Binding-site contacts:
Ligand atom C8 contacts residue TYR197 of chain 1.A at 3.5 Å (hydrophobic).
Ligand atom N1 contacts residue TRP156 of chain 1.A at 4.0 Å.
Ligand atom O7 contacts residue THR126 of chain 1.B at 3.9 Å.
Ligand atom O4 contacts residue TYR204 of chain 1.A at 3.9 Å.
Ligand atom C6 contacts residue CYS200 of chain 1.A at 4.1 Å (hydrophobic).
Ligand atom O4 contacts residue CYS200 of chain 1.A at 4.2 Å.
Ligand atom C3 contacts residue TRP156 of chain 1.A at 3.3 Å (hydrophobic).
Ligand atom C5 contacts residue TRP156 of chain 1.A at 3.6 Å (hydrophobic).
Ligand atom C10 contacts residue TRP156 of chain 1.A at 3.7 Å (hydrophobic).
Ligand atom C9 contacts residue TYR197 of chain 1.A at 4.3 Å (hydrophobic).
Ligand atom C5 contacts residue TYR204 of chain 1.A at 4.0 Å (hydrophobic).
Ligand atom O4 contacts residue TRP156 of chain 1.A at 3.4 Å (h-bond).
Ligand atom C10 contacts residue TYR100 of chain 1.A at 3.8 Å (hydrophobic).
Ligand atom N1 contacts residue TYR197 of chain 1.A at 4.5 Å.
Ligand atom C8 contacts residue TRP62 of chain 1.B at 3.7 Å (hydrophobic).
Ligand atom O7 contacts residue THR157 of chain 1.A at 3.5 Å.
Ligand atom C2 contacts residue TRP156 of chain 1.A at 4.0 Å (hydrophobic).
Ligand atom C9 contacts residue TRP156 of chain 1.A at 3.6 Å (hydrophobic).
Ligand atom C2 contacts residue THR126 of chain 1.B at 4.2 Å.
Ligand atom C9 contacts residue CYS199 of chain 1.A at 4.5 Å (hydrophobic).
Ligand atom O7 contacts residue TRP156 of chain 1.A at 3.7 Å.
Ligand atom C5 contacts residue THR157 of chain 1.A at 4.2 Å.
Ligand atom C9 contacts residue TYR204 of chain 1.A at 3.4 Å (hydrophobic).
Ligand atom C6 contacts residue TYR204 of chain 1.A at 3.2 Å (hydrophobic).
Ligand atom C3 contacts residue THR126 of chain 1.B at 4.0 Å.
Ligand atom O4 contacts residue THR126 of chain 1.B at 4.2 Å.
Ligand atom C5 contacts residue THR126 of chain 1.B at 4.1 Å.
Ligand atom C8 contacts residue CYS199 of chain 1.A at 4.3 Å (hydrophobic).
Ligand atom C6 contacts residue TRP156 of chain 1.A at 4.5 Å (hydrophobic).

Sequence of chain 1.B:
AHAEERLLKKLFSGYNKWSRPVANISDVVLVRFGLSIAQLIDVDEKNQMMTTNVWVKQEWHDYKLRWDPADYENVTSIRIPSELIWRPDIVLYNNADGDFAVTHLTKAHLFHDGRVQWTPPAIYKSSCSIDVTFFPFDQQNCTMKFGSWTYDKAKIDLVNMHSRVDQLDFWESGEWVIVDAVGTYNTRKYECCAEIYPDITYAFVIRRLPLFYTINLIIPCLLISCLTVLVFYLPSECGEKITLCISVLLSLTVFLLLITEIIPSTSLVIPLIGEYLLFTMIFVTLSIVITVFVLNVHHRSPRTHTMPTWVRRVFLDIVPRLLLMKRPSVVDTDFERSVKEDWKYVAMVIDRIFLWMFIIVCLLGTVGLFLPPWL

Sequence of chain 1.A:
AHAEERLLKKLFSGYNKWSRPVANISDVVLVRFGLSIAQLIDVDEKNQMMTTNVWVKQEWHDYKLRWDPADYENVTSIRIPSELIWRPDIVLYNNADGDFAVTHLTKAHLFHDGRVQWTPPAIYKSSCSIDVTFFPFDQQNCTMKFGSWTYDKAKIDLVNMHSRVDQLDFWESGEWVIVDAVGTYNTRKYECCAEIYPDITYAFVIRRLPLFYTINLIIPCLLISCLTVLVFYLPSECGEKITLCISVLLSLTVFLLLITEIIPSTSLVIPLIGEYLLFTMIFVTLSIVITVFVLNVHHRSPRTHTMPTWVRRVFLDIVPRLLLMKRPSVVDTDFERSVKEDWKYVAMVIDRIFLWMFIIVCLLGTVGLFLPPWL

This small molecule binds to this protein.
Small molecule (SMILES): CC(=O)OCC[N+](C)(C)C